Sequence of chain 1.A:
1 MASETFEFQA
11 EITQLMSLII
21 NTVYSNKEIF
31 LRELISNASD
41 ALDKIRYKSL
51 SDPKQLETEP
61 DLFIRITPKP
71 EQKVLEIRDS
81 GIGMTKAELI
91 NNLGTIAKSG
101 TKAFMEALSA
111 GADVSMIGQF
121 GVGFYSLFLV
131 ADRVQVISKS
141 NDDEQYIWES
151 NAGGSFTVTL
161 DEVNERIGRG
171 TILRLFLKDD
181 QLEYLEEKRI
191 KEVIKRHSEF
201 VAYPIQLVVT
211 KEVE

Binding-site contacts:
Ligand atom C9 contacts residue ASP79 of chain 1.A at 3.4 Å.
Ligand atom C1 contacts residue MET84 of chain 1.A at 3.9 Å (hydrophobic).
Ligand atom C17 contacts residue ASN37 of chain 1.A at 3.3 Å.
Ligand atom O17 contacts residue ASP40 of chain 1.A at 3.8 Å.
Ligand atom O25 contacts residue LEU173 of chain 1.A at 3.3 Å.
Ligand atom C7 contacts residue ILE82 of chain 1.A at 3.5 Å (hydrophobic).
Ligand atom O25 contacts residue ASN37 of chain 1.A at 3.5 Å.
Ligand atom C20 contacts residue ASN92 of chain 1.A at 3.8 Å.
Ligand atom C6 contacts residue MET84 of chain 1.A at 3.8 Å (hydrophobic).
Ligand atom O17 contacts residue ASN37 of chain 1.A at 3.3 Å (h-bond).
Ligand atom N3 contacts residue ALA41 of chain 1.A at 3.6 Å.
Ligand atom N5 contacts residue GLY83 of chain 1.A at 2.9 Å (h-bond).
Ligand atom C1 contacts residue ILE82 of chain 1.A at 3.7 Å (hydrophobic).
Ligand atom N5 contacts residue ILE82 of chain 1.A at 3.4 Å.
Ligand atom N5 contacts residue MET84 of chain 1.A at 3.6 Å.
Ligand atom C2 contacts residue ALA41 of chain 1.A at 3.7 Å (hydrophobic).
Ligand atom C9 contacts residue ALA41 of chain 1.A at 3.9 Å (hydrophobic).
Ligand atom C13 contacts residue LEU173 of chain 1.A at 3.8 Å (hydrophobic).
Ligand atom N3 contacts residue THR171 of chain 1.A at 3.5 Å (h-bond).
Ligand atom C10 contacts residue MET84 of chain 1.A at 3.6 Å (hydrophobic).
Ligand atom C13 contacts residue ASN37 of chain 1.A at 3.6 Å.
Ligand atom C11 contacts residue ASP79 of chain 1.A at 3.5 Å.
Ligand atom C17 contacts residue ASP40 of chain 1.A at 3.1 Å.
Ligand atom C27 contacts residue ASN37 of chain 1.A at 3.6 Å.
Ligand atom C27 contacts residue LEU93 of chain 1.A at 3.7 Å (hydrophobic).
Ligand atom C26 contacts residue ASN37 of chain 1.A at 3.5 Å.
Ligand atom C1 contacts residue GLY83 of chain 1.A at 3.7 Å.
Ligand atom C18 contacts residue ASN37 of chain 1.A at 3.6 Å.
Ligand atom N3 contacts residue GLY83 of chain 1.A at 3.8 Å.
Ligand atom C26 contacts residue PHE124 of chain 1.A at 3.4 Å (hydrophobic).
Ligand atom O24 contacts residue ASP79 of chain 1.A at 2.5 Å (salt-bridge).
Ligand atom C2 contacts residue MET84 of chain 1.A at 3.7 Å (hydrophobic).
Ligand atom O24 contacts residue THR171 of chain 1.A at 3.6 Å.
Ligand atom C27 contacts residue PHE124 of chain 1.A at 3.9 Å (hydrophobic).
Ligand atom C7 contacts residue GLY83 of chain 1.A at 3.9 Å.
Ligand atom C15 contacts residue ASN37 of chain 1.A at 3.8 Å.
Ligand atom O24 contacts residue ALA41 of chain 1.A at 3.1 Å.
Ligand atom C14 contacts residue ASN37 of chain 1.A at 4.0 Å.
Ligand atom N3 contacts residue MET84 of chain 1.A at 3.8 Å.
Ligand atom N5 contacts residue ALA41 of chain 1.A at 3.9 Å.

The protein below binds the small molecule below.
Small molecule (SMILES): CCc1cc(-c2[nH]nc(C)c2-c2ccc3c(c2)OCCO3)c(O)cc1O